A protein and the small-molecule ligand that binds it are described below.
Small molecule (SMILES): CC(=O)N[C@@H]1[C@@H](O)[C@H](O)[C@@H](CO)O[C@H]1O

Sequence of chain 1.A:
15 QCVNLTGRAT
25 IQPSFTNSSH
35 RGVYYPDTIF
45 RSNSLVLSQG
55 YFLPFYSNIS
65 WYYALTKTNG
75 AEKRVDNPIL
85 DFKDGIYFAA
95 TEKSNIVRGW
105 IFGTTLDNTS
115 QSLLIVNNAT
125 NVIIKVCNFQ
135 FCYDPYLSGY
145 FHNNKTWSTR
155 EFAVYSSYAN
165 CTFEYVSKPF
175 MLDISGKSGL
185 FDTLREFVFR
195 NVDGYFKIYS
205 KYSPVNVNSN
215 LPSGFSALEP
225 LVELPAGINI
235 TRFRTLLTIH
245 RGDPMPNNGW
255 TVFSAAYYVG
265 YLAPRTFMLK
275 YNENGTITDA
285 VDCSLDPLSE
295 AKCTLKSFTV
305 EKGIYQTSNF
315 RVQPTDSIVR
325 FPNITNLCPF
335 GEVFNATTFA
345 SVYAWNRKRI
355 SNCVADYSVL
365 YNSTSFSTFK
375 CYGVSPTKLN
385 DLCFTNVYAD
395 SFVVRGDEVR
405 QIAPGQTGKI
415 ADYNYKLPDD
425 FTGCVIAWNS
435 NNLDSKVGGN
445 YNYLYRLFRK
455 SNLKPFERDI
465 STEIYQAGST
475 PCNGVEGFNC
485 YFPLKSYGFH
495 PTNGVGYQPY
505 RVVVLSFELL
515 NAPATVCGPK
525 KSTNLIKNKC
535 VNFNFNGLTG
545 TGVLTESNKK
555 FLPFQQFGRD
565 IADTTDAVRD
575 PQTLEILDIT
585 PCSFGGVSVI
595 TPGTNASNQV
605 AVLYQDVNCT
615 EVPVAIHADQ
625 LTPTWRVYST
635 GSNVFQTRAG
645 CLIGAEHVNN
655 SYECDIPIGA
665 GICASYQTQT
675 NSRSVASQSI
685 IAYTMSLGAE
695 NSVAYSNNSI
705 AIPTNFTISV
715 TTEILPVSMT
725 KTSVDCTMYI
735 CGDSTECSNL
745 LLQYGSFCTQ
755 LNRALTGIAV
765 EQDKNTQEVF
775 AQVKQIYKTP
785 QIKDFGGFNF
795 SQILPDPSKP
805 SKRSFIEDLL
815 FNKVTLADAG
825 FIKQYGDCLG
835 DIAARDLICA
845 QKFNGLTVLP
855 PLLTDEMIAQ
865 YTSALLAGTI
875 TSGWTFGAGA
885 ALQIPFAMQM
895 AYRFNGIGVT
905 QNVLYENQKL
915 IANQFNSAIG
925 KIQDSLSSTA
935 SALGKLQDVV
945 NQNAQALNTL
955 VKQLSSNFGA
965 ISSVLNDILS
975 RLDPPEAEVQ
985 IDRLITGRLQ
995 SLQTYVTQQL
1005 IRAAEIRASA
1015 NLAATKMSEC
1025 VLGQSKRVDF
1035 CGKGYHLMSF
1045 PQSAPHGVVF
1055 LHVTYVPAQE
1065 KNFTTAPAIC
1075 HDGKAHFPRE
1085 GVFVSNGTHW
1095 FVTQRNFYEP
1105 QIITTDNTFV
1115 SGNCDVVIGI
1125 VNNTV

Binding-site contacts:
Ligand atom C7 contacts residue SER217 of chain 1.A at 3.1 Å.
Ligand atom N2 contacts residue THR30 of chain 1.A at 4.1 Å.
Ligand atom O3 contacts residue SER217 of chain 1.A at 4.4 Å.
Ligand atom C5 contacts residue ASN31 of chain 1.A at 3.6 Å.
Ligand atom N2 contacts residue SER217 of chain 1.A at 4.3 Å.
Ligand atom C2 contacts residue ASN31 of chain 1.A at 2.6 Å.
Ligand atom O7 contacts residue SER33 of chain 1.A at 4.4 Å.
Ligand atom C8 contacts residue ASN31 of chain 1.A at 3.8 Å.
Ligand atom O7 contacts residue ASN31 of chain 1.A at 4.3 Å.
Ligand atom O7 contacts residue SER217 of chain 1.A at 2.3 Å (h-bond).
Ligand atom N2 contacts residue ASN31 of chain 1.A at 2.9 Å.
Ligand atom C1 contacts residue ASN31 of chain 1.A at 1.5 Å.
Ligand atom C8 contacts residue LEU215 of chain 1.A at 3.4 Å (hydrophobic).
Ligand atom C8 contacts residue SER217 of chain 1.A at 3.2 Å.
Ligand atom C3 contacts residue ASN31 of chain 1.A at 3.9 Å.
Ligand atom C8 contacts residue SER33 of chain 1.A at 4.2 Å.
Ligand atom C4 contacts residue ASN31 of chain 1.A at 4.2 Å.
Ligand atom O5 contacts residue ASN31 of chain 1.A at 2.2 Å (h-bond).
Ligand atom C7 contacts residue ASN31 of chain 1.A at 3.5 Å.